Binding-site contacts:
Ligand atom C07 contacts residue LEU31 of chain 1.B at 3.6 Å (hydrophobic).
Ligand atom C03 contacts residue LEU159 of chain 1.B at 3.5 Å (hydrophobic).
Ligand atom N01 contacts residue GLU106 of chain 1.B at 2.8 Å (salt-bridge).
Ligand atom C04 contacts residue LEU159 of chain 1.B at 3.4 Å (hydrophobic).
Ligand atom C02 contacts residue MET105 of chain 1.B at 3.6 Å (hydrophobic).
Ligand atom C02 contacts residue ALA56 of chain 1.B at 3.6 Å (hydrophobic).
Ligand atom C28 contacts residue ASP170 of chain 1.B at 3.4 Å.
Ligand atom C19 contacts residue GLY111 of chain 1.B at 3.5 Å.
Ligand atom C10 contacts residue GLY111 of chain 1.B at 3.5 Å.
Ligand atom N21 contacts residue LEU31 of chain 1.B at 3.8 Å.
Ligand atom C05 contacts residue LEU159 of chain 1.B at 3.6 Å (hydrophobic).
Ligand atom N30 contacts residue GLY32 of chain 1.B at 3.7 Å.
Ligand atom C11 contacts residue GLY111 of chain 1.B at 3.5 Å.
Ligand atom N06 contacts residue LEU108 of chain 1.B at 3.4 Å (h-bond).
Ligand atom N30 contacts residue VAL39 of chain 1.B at 3.6 Å.
Ligand atom N08 contacts residue TYR107 of chain 1.B at 3.6 Å.
Ligand atom C05 contacts residue ALA56 of chain 1.B at 3.7 Å (hydrophobic).
Ligand atom C29 contacts residue GLY169 of chain 1.B at 3.0 Å.
Ligand atom C20 contacts residue LEU108 of chain 1.B at 3.3 Å (hydrophobic).
Ligand atom C31 contacts residue VAL39 of chain 1.B at 3.2 Å (hydrophobic).
Ligand atom C07 contacts residue LEU108 of chain 1.B at 3.6 Å (hydrophobic).
Ligand atom C09 contacts residue LEU108 of chain 1.B at 3.4 Å (hydrophobic).
Ligand atom C09 contacts residue LEU31 of chain 1.B at 3.7 Å (hydrophobic).
Ligand atom C20 contacts residue TYR107 of chain 1.B at 3.7 Å (hydrophobic).
Ligand atom C27 contacts residue ASP170 of chain 1.B at 3.7 Å.
Ligand atom C03 contacts residue MET105 of chain 1.B at 3.8 Å (hydrophobic).
Ligand atom C24 contacts residue LEU159 of chain 1.B at 3.7 Å (hydrophobic).
Ligand atom C12 contacts residue GLY111 of chain 1.B at 3.6 Å.
Ligand atom C29 contacts residue ASP170 of chain 1.B at 3.7 Å.
Ligand atom N08 contacts residue LEU31 of chain 1.B at 3.7 Å.
Ligand atom C28 contacts residue ARG156 of chain 1.B at 3.6 Å.
Ligand atom N01 contacts residue ALA56 of chain 1.B at 3.4 Å.
Ligand atom C28 contacts residue ASN157 of chain 1.B at 3.2 Å.
Ligand atom C22 contacts residue LEU159 of chain 1.B at 3.8 Å (hydrophobic).
Ligand atom C09 contacts residue GLY111 of chain 1.B at 3.5 Å.
Ligand atom C02 contacts residue GLU106 of chain 1.B at 3.6 Å.
Ligand atom C10 contacts residue LEU31 of chain 1.B at 3.7 Å (hydrophobic).
Ligand atom C29 contacts residue ASN157 of chain 1.B at 3.4 Å.
Ligand atom N08 contacts residue LEU108 of chain 1.B at 2.7 Å (h-bond).
Ligand atom C20 contacts residue GLY111 of chain 1.B at 3.3 Å.

Sequence of chain 1.B:
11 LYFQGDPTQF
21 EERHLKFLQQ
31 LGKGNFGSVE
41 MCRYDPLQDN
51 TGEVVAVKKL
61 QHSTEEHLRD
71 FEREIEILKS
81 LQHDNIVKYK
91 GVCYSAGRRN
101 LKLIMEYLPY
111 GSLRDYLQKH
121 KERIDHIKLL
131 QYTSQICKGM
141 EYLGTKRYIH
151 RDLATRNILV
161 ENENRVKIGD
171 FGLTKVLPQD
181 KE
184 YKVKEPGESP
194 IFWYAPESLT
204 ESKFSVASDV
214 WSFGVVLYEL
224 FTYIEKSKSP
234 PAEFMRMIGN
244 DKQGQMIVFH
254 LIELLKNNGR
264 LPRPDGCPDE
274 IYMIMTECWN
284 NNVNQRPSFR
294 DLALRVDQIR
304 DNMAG

This protein binds this small molecule.
Small molecule (SMILES): C=CCCn1cc(-c2nc(Nc3ccc(C4CCNCC4)cc3)nc3[nH]ccc23)cn1